This small molecule binds to this protein.
Small molecule (SMILES): CC(=O)N[C@@H]1[C@@H](O)[C@H](O)[C@@H](CO)O[C@H]1O

Sequence of chain 59.B:
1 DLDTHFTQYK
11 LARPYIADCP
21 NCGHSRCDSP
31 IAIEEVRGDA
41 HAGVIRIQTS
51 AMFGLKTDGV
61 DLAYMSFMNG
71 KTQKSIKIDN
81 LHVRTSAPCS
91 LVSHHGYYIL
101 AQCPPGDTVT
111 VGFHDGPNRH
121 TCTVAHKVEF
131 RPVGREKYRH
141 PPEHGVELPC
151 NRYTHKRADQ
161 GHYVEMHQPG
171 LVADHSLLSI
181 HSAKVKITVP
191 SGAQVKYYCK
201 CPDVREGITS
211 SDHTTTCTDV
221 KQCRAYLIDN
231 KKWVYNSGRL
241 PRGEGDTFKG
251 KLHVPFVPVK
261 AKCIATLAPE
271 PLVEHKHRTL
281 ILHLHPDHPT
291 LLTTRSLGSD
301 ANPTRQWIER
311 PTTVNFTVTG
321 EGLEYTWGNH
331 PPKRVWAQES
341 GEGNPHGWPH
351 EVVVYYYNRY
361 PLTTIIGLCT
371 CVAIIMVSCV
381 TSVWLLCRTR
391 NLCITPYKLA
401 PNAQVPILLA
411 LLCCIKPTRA

Binding-site contacts:
Ligand atom C6 contacts residue ASN315 of chain 59.B at 4.5 Å.
Ligand atom C1 contacts residue VAL314 of chain 59.B at 4.4 Å (hydrophobic).
Ligand atom C5 contacts residue ASN315 of chain 59.B at 3.7 Å.
Ligand atom C7 contacts residue ASN315 of chain 59.B at 3.3 Å.
Ligand atom C1 contacts residue ASN315 of chain 59.B at 1.4 Å.
Ligand atom C2 contacts residue ASN315 of chain 59.B at 2.5 Å.
Ligand atom O5 contacts residue THR313 of chain 59.B at 4.3 Å.
Ligand atom O5 contacts residue ASN315 of chain 59.B at 2.4 Å (h-bond).
Ligand atom C4 contacts residue ASN315 of chain 59.B at 4.3 Å.
Ligand atom N2 contacts residue ASN315 of chain 59.B at 2.8 Å (h-bond).
Ligand atom O7 contacts residue ASN315 of chain 59.B at 4.2 Å.
Ligand atom C3 contacts residue ASN315 of chain 59.B at 3.8 Å.
Ligand atom C8 contacts residue ILE281 of chain 59.B at 4.5 Å (hydrophobic).
Ligand atom C8 contacts residue ASN315 of chain 59.B at 3.5 Å.
Ligand atom C6 contacts residue THR313 of chain 59.B at 4.5 Å.
Ligand atom O5 contacts residue VAL314 of chain 59.B at 3.8 Å.